This small molecule binds to this protein.
Small molecule (SMILES): C[C@]12CC[C@H]3[C@@H](CCC4=CC(=O)CC[C@@]43C)[C@@H]1CC[C@@H]2O

Sequence of chain 1.A:
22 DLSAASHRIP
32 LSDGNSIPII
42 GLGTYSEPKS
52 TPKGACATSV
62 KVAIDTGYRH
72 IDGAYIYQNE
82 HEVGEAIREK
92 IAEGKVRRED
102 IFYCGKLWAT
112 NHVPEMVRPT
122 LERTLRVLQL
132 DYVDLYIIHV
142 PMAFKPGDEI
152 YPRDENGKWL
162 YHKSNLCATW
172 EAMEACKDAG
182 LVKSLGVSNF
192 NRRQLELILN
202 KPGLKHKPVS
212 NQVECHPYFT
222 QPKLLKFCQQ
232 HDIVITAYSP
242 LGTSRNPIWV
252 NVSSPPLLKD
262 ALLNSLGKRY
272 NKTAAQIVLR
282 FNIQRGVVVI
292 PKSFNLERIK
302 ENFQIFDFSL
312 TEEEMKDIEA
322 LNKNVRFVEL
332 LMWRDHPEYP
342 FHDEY

Binding-site contacts:
Ligand atom C3 contacts residue HIS140 of chain 1.A at 3.4 Å.
Ligand atom C19 contacts residue LEU331 of chain 1.A at 4.2 Å (hydrophobic).
Ligand atom C7 contacts residue TYR46 of chain 1.A at 3.3 Å (hydrophobic).
Ligand atom C15 contacts residue TRP250 of chain 1.A at 3.5 Å (hydrophobic).
Ligand atom O3 contacts residue HIS140 of chain 1.A at 2.7 Å (h-bond).
Ligand atom C5 contacts residue TRP250 of chain 1.A at 4.4 Å (hydrophobic).
Ligand atom C9 contacts residue TYR152 of chain 1.A at 3.5 Å (hydrophobic).
Ligand atom C4 contacts residue TYR46 of chain 1.A at 4.4 Å (hydrophobic).
Ligand atom C15 contacts residue TYR46 of chain 1.A at 4.3 Å (hydrophobic).
Ligand atom C18 contacts residue TRP250 of chain 1.A at 3.2 Å (hydrophobic).
Ligand atom O3 contacts residue TYR78 of chain 1.A at 2.7 Å (h-bond).
Ligand atom C13 contacts residue TYR152 of chain 1.A at 4.3 Å (hydrophobic).
Ligand atom C8 contacts residue TRP250 of chain 1.A at 4.1 Å (hydrophobic).
Ligand atom C6 contacts residue TYR46 of chain 1.A at 3.7 Å (hydrophobic).
Ligand atom C6 contacts residue TRP250 of chain 1.A at 3.4 Å (hydrophobic).
Ligand atom C3 contacts residue TYR78 of chain 1.A at 3.8 Å (hydrophobic).
Ligand atom C1 contacts residue TRP109 of chain 1.A at 4.1 Å (hydrophobic).
Ligand atom C15 contacts residue ILE249 of chain 1.A at 4.5 Å (hydrophobic).
Ligand atom C2 contacts residue NAP1 of chain 1.C at 3.9 Å.
Ligand atom C2 contacts residue TRP109 of chain 1.A at 4.3 Å (hydrophobic).
Ligand atom C8 contacts residue TYR152 of chain 1.A at 4.2 Å (hydrophobic).
Ligand atom C11 contacts residue TRP334 of chain 1.A at 3.8 Å (hydrophobic).
Ligand atom C3 contacts residue NAP1 of chain 1.C at 3.8 Å.
Ligand atom C14 contacts residue TYR152 of chain 1.A at 3.9 Å (hydrophobic).
Ligand atom C18 contacts residue MET333 of chain 1.A at 3.8 Å (hydrophobic).
Ligand atom C14 contacts residue TRP250 of chain 1.A at 4.4 Å (hydrophobic).
Ligand atom C12 contacts residue TYR152 of chain 1.A at 3.0 Å (hydrophobic).
Ligand atom C16 contacts residue ILE249 of chain 1.A at 4.1 Å (hydrophobic).
Ligand atom C4 contacts residue NAP1 of chain 1.C at 4.2 Å.
Ligand atom O3 contacts residue NAP1 of chain 1.C at 3.7 Å.
Ligand atom C7 contacts residue TRP250 of chain 1.A at 3.8 Å (hydrophobic).
Ligand atom C2 contacts residue HIS140 of chain 1.A at 3.3 Å.
Ligand atom C13 contacts residue TRP250 of chain 1.A at 4.5 Å (hydrophobic).
Ligand atom O17 contacts residue MET333 of chain 1.A at 4.2 Å.
Ligand atom C12 contacts residue TRP334 of chain 1.A at 4.2 Å (hydrophobic).
Ligand atom C4 contacts residue TYR78 of chain 1.A at 4.1 Å (hydrophobic).
Ligand atom C19 contacts residue TRP250 of chain 1.A at 3.8 Å (hydrophobic).
Ligand atom C11 contacts residue TYR152 of chain 1.A at 3.5 Å (hydrophobic).